The protein below binds the small molecule below.
Small molecule (SMILES): OC[C@H]1O[C@@H](O)[C@H](O)[C@@H](O)[C@@H]1O

Sequence of chain 2.A:
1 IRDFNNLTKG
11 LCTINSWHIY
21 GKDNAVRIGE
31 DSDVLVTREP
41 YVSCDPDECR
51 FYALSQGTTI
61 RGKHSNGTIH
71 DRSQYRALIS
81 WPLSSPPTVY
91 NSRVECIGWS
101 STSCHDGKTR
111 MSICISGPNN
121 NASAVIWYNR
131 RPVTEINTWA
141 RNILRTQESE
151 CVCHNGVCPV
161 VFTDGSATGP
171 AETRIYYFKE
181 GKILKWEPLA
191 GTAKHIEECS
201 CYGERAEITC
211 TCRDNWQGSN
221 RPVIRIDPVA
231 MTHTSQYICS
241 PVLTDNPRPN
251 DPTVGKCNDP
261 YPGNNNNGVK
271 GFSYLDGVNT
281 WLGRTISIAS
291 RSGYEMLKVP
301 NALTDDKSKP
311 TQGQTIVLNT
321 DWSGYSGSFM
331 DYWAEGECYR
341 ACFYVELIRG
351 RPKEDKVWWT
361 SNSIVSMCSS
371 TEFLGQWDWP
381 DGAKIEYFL

Binding-site contacts:
Ligand atom O1 contacts residue ASN258 of chain 2.A at 2.8 Å (h-bond).
Ligand atom O2 contacts residue ASN258 of chain 2.A at 4.5 Å.
Ligand atom C2 contacts residue ASN258 of chain 2.A at 4.2 Å.
Ligand atom O3 contacts residue THR304 of chain 2.A at 3.7 Å.
Ligand atom O5 contacts residue ASN258 of chain 2.A at 4.0 Å.
Ligand atom C6 contacts residue THR304 of chain 2.A at 4.4 Å.
Ligand atom C4 contacts residue THR304 of chain 2.A at 3.6 Å.
Ligand atom C4 contacts residue CYS257 of chain 2.A at 3.7 Å (hydrophobic).
Ligand atom C1 contacts residue ASN258 of chain 2.A at 3.8 Å.
Ligand atom C5 contacts residue CYS257 of chain 2.A at 4.3 Å (hydrophobic).
Ligand atom C3 contacts residue GLN236 of chain 2.A at 4.0 Å.
Ligand atom O3 contacts residue CYS239 of chain 2.A at 3.8 Å.
Ligand atom O2 contacts residue GLN236 of chain 2.A at 3.0 Å (h-bond).
Ligand atom C2 contacts residue GLN236 of chain 2.A at 3.7 Å.
Ligand atom C2 contacts residue CYS257 of chain 2.A at 4.2 Å (hydrophobic).
Ligand atom O5 contacts residue CYS257 of chain 2.A at 4.2 Å.
Ligand atom O4 contacts residue CYS239 of chain 2.A at 4.2 Å.
Ligand atom O3 contacts residue LEU303 of chain 2.A at 3.9 Å.
Ligand atom C3 contacts residue CYS239 of chain 2.A at 4.3 Å (hydrophobic).
Ligand atom C6 contacts residue CYS257 of chain 2.A at 4.1 Å (hydrophobic).
Ligand atom O4 contacts residue THR304 of chain 2.A at 2.6 Å (h-bond).
Ligand atom O4 contacts residue CYS257 of chain 2.A at 4.5 Å.
Ligand atom C4 contacts residue CYS239 of chain 2.A at 3.8 Å (hydrophobic).
Ligand atom O3 contacts residue GLN236 of chain 2.A at 3.1 Å (h-bond).